A small-molecule ligand and the protein it binds are described below.
Small molecule (SMILES): CC(=O)N[C@@H]1[C@@H](O)[C@H](O)[C@@H](CO)O[C@H]1O

Sequence of chain 3.G:
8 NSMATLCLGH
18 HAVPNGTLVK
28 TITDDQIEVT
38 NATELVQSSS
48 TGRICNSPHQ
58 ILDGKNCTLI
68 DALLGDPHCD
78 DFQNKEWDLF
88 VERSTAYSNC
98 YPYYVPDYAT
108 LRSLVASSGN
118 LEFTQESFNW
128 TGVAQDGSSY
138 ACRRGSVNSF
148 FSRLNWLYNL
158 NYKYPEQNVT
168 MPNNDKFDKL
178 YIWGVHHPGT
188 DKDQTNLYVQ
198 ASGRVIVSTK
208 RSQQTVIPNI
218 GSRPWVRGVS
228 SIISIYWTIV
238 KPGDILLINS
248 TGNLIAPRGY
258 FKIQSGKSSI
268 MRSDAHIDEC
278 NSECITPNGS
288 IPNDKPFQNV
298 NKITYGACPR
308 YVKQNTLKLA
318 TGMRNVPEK

Binding-site contacts:
Ligand atom C5 contacts residue THR128 of chain 3.G at 3.5 Å.
Ligand atom C2 contacts residue ASN126 of chain 3.G at 2.6 Å.
Ligand atom C1 contacts residue ASN126 of chain 3.G at 1.6 Å.
Ligand atom C7 contacts residue ASN126 of chain 3.G at 4.3 Å.
Ligand atom O6 contacts residue THR128 of chain 3.G at 3.1 Å (h-bond).
Ligand atom C1 contacts residue THR128 of chain 3.G at 4.2 Å.
Ligand atom N2 contacts residue ASN126 of chain 3.G at 3.1 Å (h-bond).
Ligand atom C3 contacts residue ASN126 of chain 3.G at 3.9 Å.
Ligand atom C4 contacts residue ASN126 of chain 3.G at 4.3 Å.
Ligand atom O5 contacts residue ASN126 of chain 3.G at 2.2 Å (h-bond).
Ligand atom C6 contacts residue ASN126 of chain 3.G at 4.5 Å.
Ligand atom O5 contacts residue THR128 of chain 3.G at 3.2 Å.
Ligand atom C6 contacts residue THR128 of chain 3.G at 3.5 Å.
Ligand atom C5 contacts residue ASN126 of chain 3.G at 3.6 Å.